Binding-site contacts:
Ligand atom C25 contacts residue PHE19 of chain 1.A at 3.8 Å (hydrophobic).
Ligand atom O49 contacts residue MET427 of chain 1.A at 4.2 Å.
Ligand atom C18 contacts residue MET427 of chain 1.A at 4.3 Å (hydrophobic).
Ligand atom C40 contacts residue PHE19 of chain 1.A at 3.7 Å (hydrophobic).
Ligand atom C34 contacts residue ILE499 of chain 1.A at 4.0 Å (hydrophobic).
Ligand atom C37 contacts residue ILE420 of chain 1.A at 4.2 Å (hydrophobic).
Ligand atom C31 contacts residue PHE19 of chain 1.A at 4.2 Å (hydrophobic).
Ligand atom C6 contacts residue SER428 of chain 1.A at 4.1 Å.
Ligand atom C1 contacts residue MET427 of chain 1.A at 4.1 Å (hydrophobic).
Ligand atom C25 contacts residue LEU503 of chain 1.A at 4.0 Å (hydrophobic).
Ligand atom C2 contacts residue MET427 of chain 1.A at 4.2 Å (hydrophobic).
Ligand atom O16 contacts residue MET427 of chain 1.A at 3.9 Å.
Ligand atom O5 contacts residue MET427 of chain 1.A at 4.1 Å.
Ligand atom O16 contacts residue VAL15 of chain 1.A at 4.0 Å.
Ligand atom O5 contacts residue SER428 of chain 1.A at 4.1 Å.
Ligand atom C22 contacts residue VAL15 of chain 1.A at 4.3 Å (hydrophobic).
Ligand atom C43 contacts residue GLY22 of chain 1.A at 4.2 Å.
Ligand atom C6 contacts residue MET427 of chain 1.A at 3.3 Å (hydrophobic).
Ligand atom C19 contacts residue SER428 of chain 1.A at 3.7 Å.
Ligand atom C22 contacts residue PHE19 of chain 1.A at 4.0 Å (hydrophobic).
Ligand atom C40 contacts residue LEU18 of chain 1.A at 4.2 Å (hydrophobic).
Ligand atom C19 contacts residue MET427 of chain 1.A at 3.7 Å (hydrophobic).
Ligand atom C19 contacts residue LEU503 of chain 1.A at 4.1 Å (hydrophobic).
Ligand atom C18 contacts residue LEU503 of chain 1.A at 4.1 Å (hydrophobic).
Ligand atom O7 contacts residue PRO529 of chain 1.A at 4.0 Å.
Ligand atom C22 contacts residue MET427 of chain 1.A at 4.2 Å (hydrophobic).
Ligand atom C28 contacts residue MET427 of chain 1.A at 3.8 Å (hydrophobic).
Ligand atom C4 contacts residue SER428 of chain 1.A at 4.0 Å.
Ligand atom C57 contacts residue SER428 of chain 1.A at 4.3 Å.
Ligand atom O3 contacts residue PRO529 of chain 1.A at 3.9 Å.
Ligand atom C18 contacts residue SER428 of chain 1.A at 4.0 Å.
Ligand atom O61 contacts residue SER428 of chain 1.A at 3.7 Å.
Ligand atom C43 contacts residue PHE495 of chain 1.A at 4.1 Å (hydrophobic).
Ligand atom C43 contacts residue LEU496 of chain 1.A at 4.0 Å (hydrophobic).
Ligand atom C4 contacts residue MET427 of chain 1.A at 4.4 Å (hydrophobic).
Ligand atom C37 contacts residue LEU18 of chain 1.A at 4.1 Å (hydrophobic).
Ligand atom O49 contacts residue VAL15 of chain 1.A at 3.7 Å.
Ligand atom C34 contacts residue PHE19 of chain 1.A at 4.3 Å (hydrophobic).
Ligand atom C31 contacts residue LEU18 of chain 1.A at 4.2 Å (hydrophobic).
Ligand atom C18 contacts residue PHE19 of chain 1.A at 4.4 Å (hydrophobic).

A small-molecule ligand and the protein it binds are described below.
Small molecule (SMILES): CCCCCCCCCCO[C@@H]1O[C@H](CO)[C@@H](O[C@H]2O[C@H](CO)[C@@H](O)[C@H](O)[C@H]2O)[C@H](O)[C@H]1O

Sequence of chain 1.A:
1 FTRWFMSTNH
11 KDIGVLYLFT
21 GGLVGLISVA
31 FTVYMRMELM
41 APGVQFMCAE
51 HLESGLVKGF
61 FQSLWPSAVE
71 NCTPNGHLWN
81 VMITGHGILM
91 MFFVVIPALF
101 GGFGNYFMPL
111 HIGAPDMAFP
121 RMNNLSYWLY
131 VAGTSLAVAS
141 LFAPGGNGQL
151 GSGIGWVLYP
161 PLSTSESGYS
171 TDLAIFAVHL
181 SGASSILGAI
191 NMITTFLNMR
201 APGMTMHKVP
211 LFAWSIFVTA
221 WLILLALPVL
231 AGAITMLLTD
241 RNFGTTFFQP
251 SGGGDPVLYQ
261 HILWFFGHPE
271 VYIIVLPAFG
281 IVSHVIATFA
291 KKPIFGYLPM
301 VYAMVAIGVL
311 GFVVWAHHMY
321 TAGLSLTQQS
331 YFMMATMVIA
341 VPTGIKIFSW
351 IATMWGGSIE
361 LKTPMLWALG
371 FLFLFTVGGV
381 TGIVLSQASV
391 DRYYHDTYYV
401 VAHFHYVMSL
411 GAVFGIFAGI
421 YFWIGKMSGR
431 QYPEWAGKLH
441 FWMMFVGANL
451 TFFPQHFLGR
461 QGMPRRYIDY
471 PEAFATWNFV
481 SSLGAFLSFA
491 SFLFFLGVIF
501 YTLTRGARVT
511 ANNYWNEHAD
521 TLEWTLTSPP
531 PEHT